This small molecule binds to this protein.
Small molecule (SMILES): C[n+]1cn([C@@H]2O[C@H](CO[P](=O)(O)OP(=O)(O)O[P](=O)(O)OC[C@H]3O[C@@H](n4cnc5c(=O)[nH]c(N)nc54)[C@H](O)[C@@H]3O)[C@@H](O)[C@H]2O)c2nc(N)[nH]c(=O)c21

Sequence of chain 1.A:
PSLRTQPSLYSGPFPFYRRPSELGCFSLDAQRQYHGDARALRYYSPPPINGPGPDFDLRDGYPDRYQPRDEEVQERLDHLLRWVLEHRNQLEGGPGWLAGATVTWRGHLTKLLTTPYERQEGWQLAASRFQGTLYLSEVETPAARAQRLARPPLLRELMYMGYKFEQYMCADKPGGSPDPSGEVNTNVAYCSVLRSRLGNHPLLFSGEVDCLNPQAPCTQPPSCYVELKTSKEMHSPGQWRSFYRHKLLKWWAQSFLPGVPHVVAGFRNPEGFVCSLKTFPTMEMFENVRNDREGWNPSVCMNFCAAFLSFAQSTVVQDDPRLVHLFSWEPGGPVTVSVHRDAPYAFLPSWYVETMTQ

Binding-site contacts:
Ligand atom O2D contacts residue LEU346 of chain 1.A at 3.8 Å.
Ligand atom C5D contacts residue SER358 of chain 1.A at 3.7 Å.
Ligand atom O3E contacts residue EDO1 of chain 1.E at 3.8 Å.
Ligand atom C2A contacts residue TYR365 of chain 1.A at 4.1 Å (hydrophobic).
Ligand atom O6A contacts residue PRO162 of chain 1.A at 4.2 Å.
Ligand atom N2A contacts residue GLN144 of chain 1.A at 2.6 Å (h-bond).
Ligand atom O2D contacts residue SER348 of chain 1.A at 3.3 Å (h-bond).
Ligand atom C2A contacts residue PRO162 of chain 1.A at 3.9 Å (hydrophobic).
Ligand atom O2D contacts residue GLN144 of chain 1.A at 3.1 Å (h-bond).
Ligand atom O3A contacts residue EDO1 of chain 1.E at 4.0 Å.
Ligand atom N2A contacts residue PRO162 of chain 1.A at 3.7 Å.
Ligand atom C1D contacts residue TYR365 of chain 1.A at 3.6 Å (hydrophobic).
Ligand atom N2A contacts residue GLU160 of chain 1.A at 3.1 Å (salt-bridge).
Ligand atom C4A contacts residue TYR365 of chain 1.A at 3.2 Å (hydrophobic).
Ligand atom C4D contacts residue HIS360 of chain 1.A at 4.1 Å.
Ligand atom O4D contacts residue SER358 of chain 1.A at 4.1 Å.
Ligand atom O2B contacts residue EDO1 of chain 1.E at 3.2 Å (h-bond).
Ligand atom C5D contacts residue HIS360 of chain 1.A at 3.9 Å.
Ligand atom C2A contacts residue GLN144 of chain 1.A at 3.5 Å.
Ligand atom N2A contacts residue THR161 of chain 1.A at 3.9 Å.
Ligand atom C8A contacts residue TYR365 of chain 1.A at 4.0 Å (hydrophobic).
Ligand atom O3A contacts residue EDO1 of chain 1.F at 3.8 Å.
Ligand atom N7A contacts residue TYR365 of chain 1.A at 4.2 Å.
Ligand atom C1D contacts residue LEU346 of chain 1.A at 4.2 Å (hydrophobic).
Ligand atom N3A contacts residue TYR365 of chain 1.A at 3.4 Å (h-bond).
Ligand atom N3A contacts residue GLN144 of chain 1.A at 3.3 Å (h-bond).
Ligand atom O4D contacts residue HIS360 of chain 1.A at 3.7 Å.
Ligand atom O4D contacts residue TYR365 of chain 1.A at 3.6 Å.
Ligand atom C1D contacts residue GLN144 of chain 1.A at 4.1 Å.
Ligand atom N1A contacts residue PRO162 of chain 1.A at 3.6 Å.
Ligand atom C3E contacts residue EDO1 of chain 1.E at 4.1 Å.
Ligand atom C5A contacts residue TYR365 of chain 1.A at 3.8 Å (hydrophobic).
Ligand atom C2D contacts residue GLN144 of chain 1.A at 3.9 Å.
Ligand atom C4D contacts residue SER358 of chain 1.A at 3.5 Å.
Ligand atom O1A contacts residue HIS360 of chain 1.A at 3.1 Å.
Ligand atom C6A contacts residue PRO162 of chain 1.A at 4.1 Å (hydrophobic).
Ligand atom O1A contacts residue EDO1 of chain 1.F at 3.9 Å.
Ligand atom N2A contacts residue VAL159 of chain 1.A at 4.0 Å.
Ligand atom O4D contacts residue LEU346 of chain 1.A at 4.2 Å.
Ligand atom N9A contacts residue TYR365 of chain 1.A at 3.3 Å (h-bond).